A protein and the small-molecule ligand that binds it are described below.
Small molecule (SMILES): O=P(O)(O)OC[C@H]1O[C@H](O)[C@H](O)[C@@H](O)[C@@H]1O

Sequence of chain 2.B:
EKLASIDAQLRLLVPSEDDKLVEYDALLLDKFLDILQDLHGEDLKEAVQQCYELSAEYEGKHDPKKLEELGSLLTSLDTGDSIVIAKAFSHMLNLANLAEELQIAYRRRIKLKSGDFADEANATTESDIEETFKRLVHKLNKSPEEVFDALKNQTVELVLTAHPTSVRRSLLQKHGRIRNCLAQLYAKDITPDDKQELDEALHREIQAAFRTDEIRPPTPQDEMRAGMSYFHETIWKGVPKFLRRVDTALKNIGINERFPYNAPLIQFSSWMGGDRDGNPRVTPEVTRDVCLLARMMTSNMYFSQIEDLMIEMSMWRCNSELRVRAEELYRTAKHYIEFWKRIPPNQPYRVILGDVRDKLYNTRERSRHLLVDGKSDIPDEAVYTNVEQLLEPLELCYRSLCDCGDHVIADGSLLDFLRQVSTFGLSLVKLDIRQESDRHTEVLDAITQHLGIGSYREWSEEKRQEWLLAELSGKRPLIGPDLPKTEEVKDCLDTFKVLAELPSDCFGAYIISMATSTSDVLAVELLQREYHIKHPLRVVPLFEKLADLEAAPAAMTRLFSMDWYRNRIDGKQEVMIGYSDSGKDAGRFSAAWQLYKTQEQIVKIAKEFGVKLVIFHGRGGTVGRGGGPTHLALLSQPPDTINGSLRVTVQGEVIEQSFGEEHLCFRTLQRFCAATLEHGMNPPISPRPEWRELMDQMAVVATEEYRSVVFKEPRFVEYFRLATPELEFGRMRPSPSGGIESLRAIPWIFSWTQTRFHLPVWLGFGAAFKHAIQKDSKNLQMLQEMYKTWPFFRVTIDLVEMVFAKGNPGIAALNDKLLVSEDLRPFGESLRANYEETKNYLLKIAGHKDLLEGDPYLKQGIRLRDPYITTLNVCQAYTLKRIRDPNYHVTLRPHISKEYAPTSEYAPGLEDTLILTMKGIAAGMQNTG

Binding-site contacts:
Ligand atom O1P contacts residue ALA792 of chain 2.B at 3.5 Å.
Ligand atom O2 contacts residue MET616 of chain 2.B at 3.3 Å.
Ligand atom O6 contacts residue ARG791 of chain 2.B at 3.4 Å (salt-bridge).
Ligand atom O2P contacts residue ARG791 of chain 2.B at 3.2 Å (salt-bridge).
Ligand atom C1 contacts residue ASP621 of chain 2.B at 3.1 Å.
Ligand atom C4 contacts residue ARG659 of chain 2.B at 3.7 Å.
Ligand atom C6 contacts residue ARG474 of chain 2.B at 3.4 Å.
Ligand atom C6 contacts residue ILE793 of chain 2.B at 3.7 Å (hydrophobic).
Ligand atom O2P contacts residue ALA792 of chain 2.B at 4.0 Å.
Ligand atom O1P contacts residue ASP621 of chain 2.B at 3.3 Å (salt-bridge).
Ligand atom C2 contacts residue ARG659 of chain 2.B at 3.7 Å.
Ligand atom O1 contacts residue ARG659 of chain 2.B at 3.3 Å.
Ligand atom O2P contacts residue ARG777 of chain 2.B at 2.3 Å (salt-bridge).
Ligand atom O2 contacts residue GLY618 of chain 2.B at 3.9 Å.
Ligand atom O4 contacts residue ARG659 of chain 2.B at 3.3 Å.
Ligand atom P contacts residue ASP621 of chain 2.B at 3.9 Å.
Ligand atom O3 contacts residue THR689 of chain 2.B at 3.5 Å (h-bond).
Ligand atom P contacts residue ARG791 of chain 2.B at 3.6 Å.
Ligand atom O2P contacts residue ILE793 of chain 2.B at 3.9 Å.
Ligand atom P contacts residue ARG777 of chain 2.B at 3.7 Å.
Ligand atom C3 contacts residue TRP307 of chain 2.B at 3.8 Å (hydrophobic).
Ligand atom O3P contacts residue ASP621 of chain 2.B at 3.3 Å (salt-bridge).
Ligand atom C1 contacts residue ARG659 of chain 2.B at 4.0 Å.
Ligand atom O3P contacts residue ALA792 of chain 2.B at 4.0 Å.
Ligand atom O1 contacts residue ASP621 of chain 2.B at 3.2 Å (salt-bridge).
Ligand atom C3 contacts residue ARG659 of chain 2.B at 3.4 Å.
Ligand atom O3 contacts residue MET616 of chain 2.B at 3.6 Å.
Ligand atom O5 contacts residue ASP621 of chain 2.B at 3.7 Å.
Ligand atom O6 contacts residue ARG777 of chain 2.B at 4.0 Å.
Ligand atom C2 contacts residue MET616 of chain 2.B at 3.6 Å (hydrophobic).
Ligand atom C5 contacts residue ARG659 of chain 2.B at 3.8 Å.
Ligand atom O3 contacts residue ARG659 of chain 2.B at 3.8 Å.
Ligand atom O5 contacts residue ARG474 of chain 2.B at 3.8 Å.
Ligand atom O3P contacts residue ARG791 of chain 2.B at 3.0 Å (salt-bridge).
Ligand atom C4 contacts residue TRP307 of chain 2.B at 3.6 Å (hydrophobic).
Ligand atom O6 contacts residue ARG474 of chain 2.B at 3.0 Å (salt-bridge).
Ligand atom O2 contacts residue ARG659 of chain 2.B at 2.9 Å (salt-bridge).
Ligand atom O1P contacts residue ILE793 of chain 2.B at 3.8 Å.
Ligand atom O3 contacts residue TRP307 of chain 2.B at 3.2 Å.
Ligand atom O2 contacts residue GLY658 of chain 2.B at 3.0 Å.